Sequence of chain 1.A:
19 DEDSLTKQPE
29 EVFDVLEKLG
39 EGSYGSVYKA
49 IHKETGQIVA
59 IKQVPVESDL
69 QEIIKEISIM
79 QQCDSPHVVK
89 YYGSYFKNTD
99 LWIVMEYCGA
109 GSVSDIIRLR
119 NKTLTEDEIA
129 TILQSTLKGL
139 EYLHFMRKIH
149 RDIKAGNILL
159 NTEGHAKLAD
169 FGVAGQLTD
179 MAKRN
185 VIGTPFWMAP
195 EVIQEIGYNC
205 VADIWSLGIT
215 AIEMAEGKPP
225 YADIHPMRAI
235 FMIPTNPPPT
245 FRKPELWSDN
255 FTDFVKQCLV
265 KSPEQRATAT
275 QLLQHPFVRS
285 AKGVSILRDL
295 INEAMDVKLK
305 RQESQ

The small molecule below binds the protein below.
Small molecule (SMILES): Clc1cccc(-c2c[nH]c3ncnc(N4CCOCC4)c23)c1

Binding-site contacts:
Ligand atom C7 contacts residue CYS106 of chain 1.A at 4.0 Å (hydrophobic).
Ligand atom C9 contacts residue LEU157 of chain 1.A at 4.0 Å (hydrophobic).
Ligand atom C15 contacts residue VAL45 of chain 1.A at 4.1 Å (hydrophobic).
Ligand atom C1 contacts residue ASP168 of chain 1.A at 3.6 Å.
Ligand atom N2 contacts residue LEU37 of chain 1.A at 3.8 Å.
Ligand atom N contacts residue GLU104 of chain 1.A at 2.8 Å (salt-bridge).
Ligand atom N contacts residue ALA58 of chain 1.A at 3.5 Å.
Ligand atom C4 contacts residue LEU157 of chain 1.A at 4.0 Å (hydrophobic).
Ligand atom O contacts residue GLY38 of chain 1.A at 3.5 Å.
Ligand atom C13 contacts residue VAL45 of chain 1.A at 3.8 Å (hydrophobic).
Ligand atom C7 contacts residue LEU157 of chain 1.A at 3.6 Å (hydrophobic).
Ligand atom N contacts residue LEU157 of chain 1.A at 3.7 Å.
Ligand atom C8 contacts residue CYS106 of chain 1.A at 3.3 Å (hydrophobic).
Ligand atom C5 contacts residue LEU157 of chain 1.A at 3.5 Å (hydrophobic).
Ligand atom CL contacts residue GLU74 of chain 1.A at 3.5 Å.
Ligand atom C12 contacts residue GLU39 of chain 1.A at 3.5 Å.
Ligand atom N1 contacts residue TYR105 of chain 1.A at 3.7 Å.
Ligand atom C2 contacts residue ALA167 of chain 1.A at 3.8 Å (hydrophobic).
Ligand atom C8 contacts residue TYR105 of chain 1.A at 4.0 Å (hydrophobic).
Ligand atom C11 contacts residue LEU37 of chain 1.A at 4.0 Å (hydrophobic).
Ligand atom C6 contacts residue ALA58 of chain 1.A at 3.9 Å (hydrophobic).
Ligand atom C15 contacts residue MET103 of chain 1.A at 4.0 Å (hydrophobic).
Ligand atom N1 contacts residue CYS106 of chain 1.A at 3.1 Å (h-bond).
Ligand atom C8 contacts residue LEU37 of chain 1.A at 3.8 Å (hydrophobic).
Ligand atom CL contacts residue LYS60 of chain 1.A at 3.7 Å.
Ligand atom C6 contacts residue LEU157 of chain 1.A at 3.7 Å (hydrophobic).
Ligand atom C11 contacts residue ASP113 of chain 1.A at 3.7 Å.
Ligand atom CL contacts residue MET103 of chain 1.A at 4.0 Å.
Ligand atom O contacts residue GLU39 of chain 1.A at 4.0 Å.
Ligand atom O contacts residue LEU37 of chain 1.A at 3.7 Å.
Ligand atom C7 contacts residue GLU104 of chain 1.A at 3.9 Å.
Ligand atom C3 contacts residue LEU157 of chain 1.A at 3.9 Å (hydrophobic).
Ligand atom C6 contacts residue GLU104 of chain 1.A at 3.5 Å.
Ligand atom C3 contacts residue ALA167 of chain 1.A at 3.7 Å (hydrophobic).
Ligand atom C7 contacts residue ALA58 of chain 1.A at 3.8 Å (hydrophobic).
Ligand atom C14 contacts residue LEU157 of chain 1.A at 3.4 Å (hydrophobic).
Ligand atom C2 contacts residue ASP168 of chain 1.A at 4.0 Å.
Ligand atom C10 contacts residue ASP113 of chain 1.A at 4.0 Å.
Ligand atom C10 contacts residue LEU37 of chain 1.A at 4.0 Å (hydrophobic).
Ligand atom C12 contacts residue GLY38 of chain 1.A at 4.0 Å.